Binding-site contacts:
Ligand atom C contacts residue GLY69 of chain 1.E at 4.1 Å.
Ligand atom C3 contacts residue SER97 of chain 1.E at 4.1 Å.
Ligand atom CD2 contacts residue GLY68 of chain 1.E at 3.8 Å.
Ligand atom C4 contacts residue LEU73 of chain 1.E at 4.0 Å (hydrophobic).
Ligand atom C1 contacts residue PRO124 of chain 1.E at 3.9 Å (hydrophobic).
Ligand atom N contacts residue SER125 of chain 1.E at 3.0 Å (h-bond).
Ligand atom C1 contacts residue GLY68 of chain 1.E at 4.1 Å.
Ligand atom O contacts residue GLY69 of chain 1.E at 3.2 Å.
Ligand atom OXT contacts residue LEU126 of chain 1.E at 3.6 Å.
Ligand atom N contacts residue GLY68 of chain 1.E at 3.0 Å (h-bond).
Ligand atom C4 contacts residue MET151 of chain 1.E at 3.5 Å (hydrophobic).
Ligand atom CB contacts residue SER125 of chain 1.E at 3.7 Å.
Ligand atom CD2 contacts residue GLY69 of chain 1.E at 3.4 Å.
Ligand atom C contacts residue SER125 of chain 1.E at 3.9 Å.
Ligand atom CA contacts residue SER125 of chain 1.E at 4.0 Å.
Ligand atom C2 contacts residue HIS122 of chain 1.E at 3.9 Å.
Ligand atom C5 contacts residue LEU73 of chain 1.E at 3.7 Å (hydrophobic).
Ligand atom C3 contacts residue HIS122 of chain 1.E at 3.6 Å.
Ligand atom C5 contacts residue ALA98 of chain 1.E at 3.9 Å (hydrophobic).
Ligand atom C5 contacts residue PHE70 of chain 1.E at 3.3 Å (hydrophobic).
Ligand atom C3 contacts residue MET151 of chain 1.E at 3.5 Å (hydrophobic).
Ligand atom CD1 contacts residue MET147 of chain 1.E at 3.7 Å (hydrophobic).
Ligand atom C contacts residue PRO124 of chain 1.E at 4.1 Å (hydrophobic).
Ligand atom C contacts residue GLY68 of chain 1.E at 4.0 Å.
Ligand atom C contacts residue LEU126 of chain 1.E at 3.8 Å (hydrophobic).
Ligand atom O1 contacts residue SER125 of chain 1.E at 3.1 Å (h-bond).
Ligand atom O contacts residue LEU126 of chain 1.E at 4.0 Å.
Ligand atom O contacts residue GLY68 of chain 1.E at 4.0 Å.
Ligand atom C2 contacts residue PRO124 of chain 1.E at 3.7 Å (hydrophobic).
Ligand atom C4 contacts residue ALA98 of chain 1.E at 3.9 Å (hydrophobic).
Ligand atom CG contacts residue SER125 of chain 1.E at 3.5 Å.
Ligand atom CD1 contacts residue PRO124 of chain 1.E at 4.0 Å (hydrophobic).
Ligand atom C3 contacts residue ALA98 of chain 1.E at 4.0 Å (hydrophobic).
Ligand atom CD2 contacts residue PHE70 of chain 1.E at 3.4 Å (hydrophobic).
Ligand atom C6 contacts residue GLY68 of chain 1.E at 3.7 Å.
Ligand atom O1 contacts residue PRO124 of chain 1.E at 3.4 Å.
Ligand atom C6 contacts residue PHE70 of chain 1.E at 3.8 Å (hydrophobic).
Ligand atom C2 contacts residue SER97 of chain 1.E at 3.9 Å.
Ligand atom CB contacts residue GLY68 of chain 1.E at 3.8 Å.
Ligand atom CA contacts residue GLY68 of chain 1.E at 3.8 Å.

Sequence of chain 1.E:
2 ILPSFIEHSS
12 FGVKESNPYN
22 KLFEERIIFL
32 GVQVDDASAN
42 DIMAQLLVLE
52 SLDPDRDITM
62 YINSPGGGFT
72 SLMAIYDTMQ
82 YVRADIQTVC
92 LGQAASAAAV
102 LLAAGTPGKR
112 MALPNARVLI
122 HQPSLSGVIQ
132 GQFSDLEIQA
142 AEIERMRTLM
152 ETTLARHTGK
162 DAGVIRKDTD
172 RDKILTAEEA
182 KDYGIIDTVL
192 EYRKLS

The protein below binds the small molecule below.
Small molecule (SMILES): CC(C)C[C@H](NC(=O)[C@H](CC(C)C)NC(=O)c1ccccc1)C(=O)O